Sequence of chain 1.E:
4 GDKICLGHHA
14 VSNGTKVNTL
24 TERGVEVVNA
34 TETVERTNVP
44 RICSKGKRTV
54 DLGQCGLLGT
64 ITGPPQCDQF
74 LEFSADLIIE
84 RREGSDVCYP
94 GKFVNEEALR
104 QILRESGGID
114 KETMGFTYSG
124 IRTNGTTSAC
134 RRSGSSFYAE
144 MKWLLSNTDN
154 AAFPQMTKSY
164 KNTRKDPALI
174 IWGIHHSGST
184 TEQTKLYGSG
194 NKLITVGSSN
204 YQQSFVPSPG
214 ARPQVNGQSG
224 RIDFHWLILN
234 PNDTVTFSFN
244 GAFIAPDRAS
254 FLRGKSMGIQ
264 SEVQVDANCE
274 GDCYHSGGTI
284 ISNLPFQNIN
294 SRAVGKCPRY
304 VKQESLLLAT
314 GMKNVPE

The protein below binds the small molecule below.
Small molecule (SMILES): CC(=O)N[C@@H]1[C@@H](O)[C@H](O)[C@@H](CO)O[C@H]1O

Sequence of chain 1.F:
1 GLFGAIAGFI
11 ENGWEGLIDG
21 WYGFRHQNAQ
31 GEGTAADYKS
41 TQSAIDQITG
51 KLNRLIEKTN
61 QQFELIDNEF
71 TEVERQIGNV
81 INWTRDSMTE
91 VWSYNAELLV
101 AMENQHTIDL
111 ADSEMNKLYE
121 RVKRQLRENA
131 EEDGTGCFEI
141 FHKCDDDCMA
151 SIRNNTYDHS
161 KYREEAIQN

Binding-site contacts:
Ligand atom O7 contacts residue ASN79 of chain 1.F at 3.4 Å (h-bond).
Ligand atom N2 contacts residue ASN79 of chain 1.F at 4.3 Å.
Ligand atom O7 contacts residue GLU72 of chain 1.F at 4.2 Å.
Ligand atom C7 contacts residue ARG75 of chain 1.F at 3.6 Å.
Ligand atom C1 contacts residue ASN82 of chain 1.F at 1.4 Å.
Ligand atom O6 contacts residue ARG85 of chain 1.F at 4.4 Å.
Ligand atom C8 contacts residue ASN79 of chain 1.F at 3.4 Å.
Ligand atom C4 contacts residue ASN82 of chain 1.F at 4.2 Å.
Ligand atom C7 contacts residue ASN82 of chain 1.F at 4.0 Å.
Ligand atom O5 contacts residue ASN82 of chain 1.F at 2.3 Å (h-bond).
Ligand atom C7 contacts residue ASN79 of chain 1.F at 3.5 Å.
Ligand atom C2 contacts residue ASN82 of chain 1.F at 2.6 Å.
Ligand atom O3 contacts residue GLU72 of chain 1.F at 3.6 Å.
Ligand atom C8 contacts residue ARG75 of chain 1.F at 3.5 Å.
Ligand atom C8 contacts residue GLY78 of chain 1.F at 4.0 Å.
Ligand atom O7 contacts residue ASN82 of chain 1.F at 4.5 Å.
Ligand atom C8 contacts residue GLU72 of chain 1.F at 3.7 Å.
Ligand atom N2 contacts residue ASN82 of chain 1.F at 3.1 Å (h-bond).
Ligand atom O7 contacts residue ARG75 of chain 1.F at 2.8 Å (salt-bridge).
Ligand atom O6 contacts residue ARG295 of chain 1.E at 4.4 Å.
Ligand atom C7 contacts residue GLU72 of chain 1.F at 3.8 Å.
Ligand atom N2 contacts residue GLU72 of chain 1.F at 4.1 Å.
Ligand atom C3 contacts residue ASN82 of chain 1.F at 3.9 Å.
Ligand atom C5 contacts residue ASN82 of chain 1.F at 3.6 Å.